Sequence of chain 1.B:
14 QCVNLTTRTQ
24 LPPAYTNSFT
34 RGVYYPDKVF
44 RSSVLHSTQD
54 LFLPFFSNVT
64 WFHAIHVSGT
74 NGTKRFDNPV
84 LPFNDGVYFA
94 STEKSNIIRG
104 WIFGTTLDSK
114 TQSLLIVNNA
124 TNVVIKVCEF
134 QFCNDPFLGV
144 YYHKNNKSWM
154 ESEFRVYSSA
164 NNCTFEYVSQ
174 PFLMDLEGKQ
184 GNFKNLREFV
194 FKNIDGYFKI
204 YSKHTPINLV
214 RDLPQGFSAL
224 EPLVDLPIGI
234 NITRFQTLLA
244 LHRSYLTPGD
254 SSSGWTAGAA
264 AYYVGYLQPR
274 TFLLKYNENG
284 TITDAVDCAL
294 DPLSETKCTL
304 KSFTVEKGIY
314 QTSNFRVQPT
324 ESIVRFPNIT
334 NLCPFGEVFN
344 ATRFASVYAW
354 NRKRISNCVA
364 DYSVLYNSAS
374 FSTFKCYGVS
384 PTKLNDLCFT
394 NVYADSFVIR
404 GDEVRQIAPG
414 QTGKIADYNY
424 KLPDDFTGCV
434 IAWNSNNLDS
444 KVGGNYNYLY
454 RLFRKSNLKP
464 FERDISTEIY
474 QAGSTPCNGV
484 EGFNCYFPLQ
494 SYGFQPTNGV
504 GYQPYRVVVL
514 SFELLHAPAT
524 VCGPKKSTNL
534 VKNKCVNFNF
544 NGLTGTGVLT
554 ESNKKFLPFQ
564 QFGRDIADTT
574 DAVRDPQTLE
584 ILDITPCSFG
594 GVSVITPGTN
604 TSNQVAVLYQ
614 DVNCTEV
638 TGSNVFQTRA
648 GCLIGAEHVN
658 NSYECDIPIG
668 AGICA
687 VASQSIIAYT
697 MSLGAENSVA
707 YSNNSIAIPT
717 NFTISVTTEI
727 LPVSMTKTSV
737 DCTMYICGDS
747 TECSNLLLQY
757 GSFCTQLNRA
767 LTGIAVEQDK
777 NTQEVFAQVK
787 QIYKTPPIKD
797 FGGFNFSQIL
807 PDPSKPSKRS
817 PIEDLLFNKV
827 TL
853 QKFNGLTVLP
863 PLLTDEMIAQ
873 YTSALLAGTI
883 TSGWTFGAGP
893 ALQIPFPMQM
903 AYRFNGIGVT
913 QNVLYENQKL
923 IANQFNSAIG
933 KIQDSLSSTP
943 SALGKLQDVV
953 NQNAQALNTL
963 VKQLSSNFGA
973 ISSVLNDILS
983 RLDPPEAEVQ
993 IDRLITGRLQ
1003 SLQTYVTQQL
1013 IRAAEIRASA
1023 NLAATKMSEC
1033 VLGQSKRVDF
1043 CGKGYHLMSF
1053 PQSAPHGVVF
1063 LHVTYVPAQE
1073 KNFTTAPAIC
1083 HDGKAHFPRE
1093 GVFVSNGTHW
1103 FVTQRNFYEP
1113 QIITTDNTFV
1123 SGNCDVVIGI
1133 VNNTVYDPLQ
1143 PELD

Binding-site contacts:
Ligand atom C8 contacts residue ASN1134 of chain 1.B at 4.5 Å.
Ligand atom C4 contacts residue ASN1134 of chain 1.B at 4.2 Å.
Ligand atom C1 contacts residue ASN1134 of chain 1.B at 1.5 Å.
Ligand atom O5 contacts residue ASN1134 of chain 1.B at 2.3 Å (h-bond).
Ligand atom C2 contacts residue ASN1134 of chain 1.B at 2.6 Å.
Ligand atom C3 contacts residue ASN1134 of chain 1.B at 3.8 Å.
Ligand atom O7 contacts residue ASN1134 of chain 1.B at 2.8 Å (h-bond).
Ligand atom N2 contacts residue ASN1134 of chain 1.B at 3.3 Å (h-bond).
Ligand atom O3 contacts residue ASN1134 of chain 1.B at 4.0 Å.
Ligand atom C5 contacts residue ASN1134 of chain 1.B at 3.6 Å.
Ligand atom C7 contacts residue ASN1134 of chain 1.B at 3.3 Å.

A small-molecule ligand and the protein it binds are described below.
Small molecule (SMILES): CC(=O)N[C@@H]1[C@@H](O)[C@H](O)[C@@H](CO)O[C@H]1O